The protein below binds the small molecule below.
Small molecule (SMILES): C[C@@H]1CCCN1CCOc1ccc([C@@H]2c3ccc(O)cc3CC[C@@H]2c2ccccc2)cc1

Binding-site contacts:
Ligand atom CAZ contacts residue MET130 of chain 1.D at 3.4 Å (hydrophobic).
Ligand atom CAK contacts residue MET130 of chain 1.D at 3.8 Å (hydrophobic).
Ligand atom CBD contacts residue TRP92 of chain 1.D at 3.7 Å (hydrophobic).
Ligand atom CAM contacts residue LEU55 of chain 1.D at 3.9 Å (hydrophobic).
Ligand atom CAC contacts residue ARG103 of chain 1.D at 4.0 Å.
Ligand atom OAV contacts residue LEU96 of chain 1.D at 3.9 Å.
Ligand atom CAP contacts residue ALA59 of chain 1.D at 3.6 Å (hydrophobic).
Ligand atom CAG contacts residue MET97 of chain 1.D at 3.9 Å (hydrophobic).
Ligand atom CAA contacts residue ALA59 of chain 1.D at 4.0 Å (hydrophobic).
Ligand atom OAV contacts residue ARG103 of chain 1.D at 3.0 Å (salt-bridge).
Ligand atom CAQ contacts residue ALA59 of chain 1.D at 3.9 Å (hydrophobic).
Ligand atom CBB contacts residue ASP60 of chain 1.D at 3.4 Å.
Ligand atom CBF contacts residue TRP92 of chain 1.D at 3.5 Å (hydrophobic).
Ligand atom CAB contacts residue LEU58 of chain 1.D at 4.0 Å (hydrophobic).
Ligand atom CAP contacts residue LEU93 of chain 1.D at 3.9 Å (hydrophobic).
Ligand atom CAX contacts residue GLY230 of chain 1.D at 3.9 Å.
Ligand atom CBF contacts residue ASP60 of chain 1.D at 3.1 Å.
Ligand atom CAT contacts residue ASP60 of chain 1.D at 3.8 Å.
Ligand atom CBA contacts residue MET130 of chain 1.D at 2.9 Å (hydrophobic).
Ligand atom OAR contacts residue TRP92 of chain 1.D at 3.9 Å.
Ligand atom CAY contacts residue HIS233 of chain 1.D at 3.8 Å.
Ligand atom CBC contacts residue LEU245 of chain 1.D at 3.9 Å (hydrophobic).
Ligand atom CBC contacts residue ASP60 of chain 1.D at 4.0 Å.
Ligand atom CAO contacts residue ALA59 of chain 1.D at 3.7 Å (hydrophobic).
Ligand atom CAC contacts residue GLU62 of chain 1.D at 3.0 Å.
Ligand atom CBE contacts residue TRP92 of chain 1.D at 3.5 Å (hydrophobic).
Ligand atom CAX contacts residue LEU234 of chain 1.D at 3.8 Å (hydrophobic).
Ligand atom CAA contacts residue LEU55 of chain 1.D at 3.7 Å (hydrophobic).
Ligand atom CAF contacts residue PHE113 of chain 1.D at 3.9 Å (hydrophobic).
Ligand atom CAN contacts residue THR56 of chain 1.D at 3.8 Å.
Ligand atom CAB contacts residue GLU62 of chain 1.D at 3.2 Å.
Ligand atom CAP contacts residue TRP92 of chain 1.D at 3.9 Å (hydrophobic).
Ligand atom OAR contacts residue LEU234 of chain 1.D at 3.8 Å.
Ligand atom CAZ contacts residue MET52 of chain 1.D at 3.6 Å (hydrophobic).
Ligand atom CAS contacts residue THR56 of chain 1.D at 3.9 Å.
Ligand atom CAQ contacts residue LEU93 of chain 1.D at 3.8 Å (hydrophobic).
Ligand atom NAU contacts residue ASP60 of chain 1.D at 2.9 Å (salt-bridge).
Ligand atom OAV contacts residue GLU62 of chain 1.D at 2.4 Å (salt-bridge).
Ligand atom CAD contacts residue LEU96 of chain 1.D at 3.8 Å (hydrophobic).
Ligand atom CBE contacts residue ASP60 of chain 1.D at 3.5 Å.

Sequence of chain 1.D:
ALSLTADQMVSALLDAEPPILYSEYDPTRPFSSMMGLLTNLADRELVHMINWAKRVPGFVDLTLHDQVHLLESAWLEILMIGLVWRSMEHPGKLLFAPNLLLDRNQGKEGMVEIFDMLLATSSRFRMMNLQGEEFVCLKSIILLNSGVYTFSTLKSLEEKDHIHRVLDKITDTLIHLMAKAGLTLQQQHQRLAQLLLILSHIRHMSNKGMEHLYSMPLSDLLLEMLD